Binding-site contacts:
Ligand atom C2 contacts residue ASN409 of chain 1.A at 2.5 Å.
Ligand atom C5 contacts residue ASN409 of chain 1.A at 3.1 Å.
Ligand atom C8 contacts residue ASN409 of chain 1.A at 3.1 Å.
Ligand atom C3 contacts residue ASN461 of chain 1.A at 4.4 Å.
Ligand atom O6 contacts residue LYS457 of chain 1.A at 2.5 Å (salt-bridge).
Ligand atom N2 contacts residue ASN409 of chain 1.A at 2.5 Å (h-bond).
Ligand atom C8 contacts residue GLY432 of chain 1.A at 4.3 Å.
Ligand atom C2 contacts residue ASN461 of chain 1.A at 4.0 Å.
Ligand atom O3 contacts residue LYS2 of chain 1.A at 3.6 Å (salt-bridge).
Ligand atom C4 contacts residue ASN461 of chain 1.A at 3.9 Å.
Ligand atom C7 contacts residue ASN409 of chain 1.A at 3.2 Å.
Ligand atom C6 contacts residue ASN461 of chain 1.A at 3.6 Å.
Ligand atom C1 contacts residue ASN409 of chain 1.A at 1.4 Å.
Ligand atom C6 contacts residue LYS457 of chain 1.A at 3.7 Å.
Ligand atom C3 contacts residue LYS2 of chain 1.A at 3.5 Å.
Ligand atom C5 contacts residue ASN461 of chain 1.A at 4.2 Å.
Ligand atom C2 contacts residue LYS2 of chain 1.A at 4.2 Å.
Ligand atom C6 contacts residue ASN409 of chain 1.A at 4.3 Å.
Ligand atom O4 contacts residue ASN461 of chain 1.A at 4.3 Å.
Ligand atom O5 contacts residue ASN461 of chain 1.A at 3.6 Å.
Ligand atom C4 contacts residue ASN409 of chain 1.A at 3.9 Å.
Ligand atom O7 contacts residue ASN409 of chain 1.A at 4.3 Å.
Ligand atom O6 contacts residue ASN409 of chain 1.A at 4.4 Å.
Ligand atom C1 contacts residue ASN461 of chain 1.A at 4.2 Å.
Ligand atom O5 contacts residue ASN409 of chain 1.A at 2.4 Å (h-bond).
Ligand atom C3 contacts residue ASN409 of chain 1.A at 3.5 Å.
Ligand atom C5 contacts residue LYS457 of chain 1.A at 4.2 Å.

Sequence of chain 1.A:
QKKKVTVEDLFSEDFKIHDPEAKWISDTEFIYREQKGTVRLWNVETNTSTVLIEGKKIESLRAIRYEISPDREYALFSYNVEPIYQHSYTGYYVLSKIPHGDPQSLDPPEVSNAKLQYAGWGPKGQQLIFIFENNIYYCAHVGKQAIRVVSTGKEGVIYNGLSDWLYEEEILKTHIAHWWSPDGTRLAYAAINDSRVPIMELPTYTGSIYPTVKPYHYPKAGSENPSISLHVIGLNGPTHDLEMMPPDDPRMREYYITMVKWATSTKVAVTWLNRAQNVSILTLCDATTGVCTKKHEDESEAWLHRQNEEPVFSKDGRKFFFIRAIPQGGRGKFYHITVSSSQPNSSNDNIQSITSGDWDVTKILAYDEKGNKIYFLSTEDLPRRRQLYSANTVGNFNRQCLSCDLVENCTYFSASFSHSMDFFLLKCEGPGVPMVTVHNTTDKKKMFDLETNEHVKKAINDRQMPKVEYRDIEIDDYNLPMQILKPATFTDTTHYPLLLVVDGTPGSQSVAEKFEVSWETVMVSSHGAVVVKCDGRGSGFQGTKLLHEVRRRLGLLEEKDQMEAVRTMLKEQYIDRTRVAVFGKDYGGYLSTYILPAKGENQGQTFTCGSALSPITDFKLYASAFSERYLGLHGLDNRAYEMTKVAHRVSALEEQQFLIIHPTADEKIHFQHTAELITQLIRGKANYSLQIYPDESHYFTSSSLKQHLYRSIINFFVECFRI

A small-molecule ligand and the protein it binds are described below.
Small molecule (SMILES): CC(=O)N[C@H]1[C@H](O[C@H]2[C@H](O)[C@@H](NC(C)=O)CO[C@@H]2CO)O[C@H](CO)[C@@H](O[C@@H]2O[C@H](CO)[C@@H](O)[C@H](O)[C@@H]2O)[C@@H]1O